Sequence of chain 1.A:
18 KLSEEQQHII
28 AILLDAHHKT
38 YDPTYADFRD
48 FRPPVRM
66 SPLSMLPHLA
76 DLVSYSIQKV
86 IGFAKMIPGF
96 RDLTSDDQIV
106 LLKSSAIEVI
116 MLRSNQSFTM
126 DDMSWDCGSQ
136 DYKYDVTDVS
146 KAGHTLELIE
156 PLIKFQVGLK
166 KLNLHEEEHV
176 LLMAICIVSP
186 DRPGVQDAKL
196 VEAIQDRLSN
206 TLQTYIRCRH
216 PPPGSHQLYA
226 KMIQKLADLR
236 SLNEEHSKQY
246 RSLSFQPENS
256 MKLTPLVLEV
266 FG

This small molecule binds to this protein.
Small molecule (SMILES): C=C1/C(=C\C=C2/CCC[C@]3(C)[C@@H]([C@H](C)CCCC(C)(C)O)CC[C@@H]23)C[C@@H](O)C[C@@H]1O

Binding-site contacts:
Ligand atom C11 contacts residue TRP130 of chain 1.A at 4.0 Å (hydrophobic).
Ligand atom C24 contacts residue HIS241 of chain 1.A at 3.4 Å.
Ligand atom C25 contacts residue HIS149 of chain 1.A at 3.6 Å.
Ligand atom O1 contacts residue ARG118 of chain 1.A at 2.9 Å (salt-bridge).
Ligand atom C21 contacts residue VAL144 of chain 1.A at 3.9 Å (hydrophobic).
Ligand atom C8 contacts residue TRP130 of chain 1.A at 4.0 Å (hydrophobic).
Ligand atom C23 contacts residue HIS241 of chain 1.A at 3.8 Å.
Ligand atom C9 contacts residue TRP130 of chain 1.A at 3.4 Å (hydrophobic).
Ligand atom C10 contacts residue LEU77 of chain 1.A at 3.6 Å (hydrophobic).
Ligand atom C6 contacts residue SER119 of chain 1.A at 3.8 Å.
Ligand atom C1 contacts residue ARG118 of chain 1.A at 3.8 Å.
Ligand atom O3 contacts residue HIS149 of chain 1.A at 2.8 Å (h-bond).
Ligand atom O2 contacts residue SER122 of chain 1.A at 2.8 Å (h-bond).
Ligand atom C25 contacts residue HIS241 of chain 1.A at 3.5 Å.
Ligand atom C3 contacts residue SER122 of chain 1.A at 4.0 Å.
Ligand atom C12 contacts residue VAL144 of chain 1.A at 3.5 Å (hydrophobic).
Ligand atom C5 contacts residue LEU77 of chain 1.A at 3.7 Å (hydrophobic).
Ligand atom C3 contacts residue TYR38 of chain 1.A at 3.7 Å (hydrophobic).
Ligand atom C26 contacts residue HIS149 of chain 1.A at 3.5 Å.
Ligand atom C23 contacts residue HIS149 of chain 1.A at 3.8 Å.
Ligand atom C10 contacts residue SER119 of chain 1.A at 4.0 Å.
Ligand atom C2 contacts residue TYR38 of chain 1.A at 3.9 Å (hydrophobic).
Ligand atom C2 contacts residue ARG118 of chain 1.A at 4.0 Å.
Ligand atom C15 contacts residue ILE115 of chain 1.A at 4.0 Å (hydrophobic).
Ligand atom C4 contacts residue PHE45 of chain 1.A at 3.9 Å (hydrophobic).
Ligand atom C19 contacts residue LEU77 of chain 1.A at 3.2 Å (hydrophobic).
Ligand atom O2 contacts residue TYR38 of chain 1.A at 3.0 Å (h-bond).
Ligand atom C1 contacts residue SER81 of chain 1.A at 3.8 Å.
Ligand atom O1 contacts residue SER81 of chain 1.A at 3.0 Å (h-bond).
Ligand atom C19 contacts residue ILE115 of chain 1.A at 3.3 Å (hydrophobic).
Ligand atom C24 contacts residue VAL78 of chain 1.A at 4.0 Å (hydrophobic).
Ligand atom C4 contacts residue LEU77 of chain 1.A at 3.9 Å (hydrophobic).
Ligand atom O2 contacts residue SER119 of chain 1.A at 3.7 Å.
Ligand atom C11 contacts residue VAL144 of chain 1.A at 3.9 Å (hydrophobic).
Ligand atom O3 contacts residue TYR245 of chain 1.A at 4.0 Å.
Ligand atom C7 contacts residue SER119 of chain 1.A at 3.5 Å.
Ligand atom O3 contacts residue HIS241 of chain 1.A at 2.6 Å (h-bond).
Ligand atom C1 contacts residue SER119 of chain 1.A at 4.0 Å.
Ligand atom C19 contacts residue SER81 of chain 1.A at 3.4 Å.
Ligand atom C10 contacts residue SER81 of chain 1.A at 3.8 Å.